Binding-site contacts:
Ligand atom O1 contacts residue I061 of chain 1.X at 1.3 Å.
Ligand atom O6 contacts residue TRP88 of chain 1.J at 3.5 Å.
Ligand atom C6 contacts residue GLN56 of chain 1.J at 3.7 Å.
Ligand atom C2 contacts residue LYS91 of chain 1.J at 3.7 Å.
Ligand atom C3 contacts residue GLU51 of chain 1.J at 4.4 Å.
Ligand atom C5 contacts residue GLN56 of chain 1.J at 4.0 Å.
Ligand atom C4 contacts residue GLU51 of chain 1.J at 3.5 Å.
Ligand atom O6 contacts residue I061 of chain 1.X at 4.2 Å.
Ligand atom O5 contacts residue I061 of chain 1.X at 2.9 Å.
Ligand atom O4 contacts residue GLU51 of chain 1.J at 2.5 Å (salt-bridge).
Ligand atom O3 contacts residue GLU51 of chain 1.J at 3.9 Å.
Ligand atom O2 contacts residue LYS91 of chain 1.J at 4.4 Å.
Ligand atom O1 contacts residue TRP88 of chain 1.J at 4.3 Å.
Ligand atom O2 contacts residue ASN90 of chain 1.J at 2.9 Å (h-bond).
Ligand atom C4 contacts residue LYS91 of chain 1.J at 3.9 Å.
Ligand atom C1 contacts residue I061 of chain 1.X at 2.3 Å.
Ligand atom C4 contacts residue GLN56 of chain 1.J at 4.4 Å.
Ligand atom O4 contacts residue TRP88 of chain 1.J at 4.4 Å.
Ligand atom C6 contacts residue TRP88 of chain 1.J at 3.8 Å (hydrophobic).
Ligand atom C6 contacts residue GLN61 of chain 1.J at 4.1 Å.
Ligand atom O6 contacts residue GLN61 of chain 1.J at 3.1 Å (h-bond).
Ligand atom C1 contacts residue GLN56 of chain 1.J at 4.1 Å.
Ligand atom C2 contacts residue I061 of chain 1.X at 3.5 Å.
Ligand atom O4 contacts residue LYS91 of chain 1.J at 3.0 Å (salt-bridge).
Ligand atom O4 contacts residue GLN56 of chain 1.J at 3.3 Å (h-bond).
Ligand atom O3 contacts residue LYS91 of chain 1.J at 2.7 Å (salt-bridge).
Ligand atom C5 contacts residue TRP88 of chain 1.J at 3.7 Å (hydrophobic).
Ligand atom C3 contacts residue LYS91 of chain 1.J at 3.6 Å.
Ligand atom C4 contacts residue TRP88 of chain 1.J at 3.5 Å (hydrophobic).
Ligand atom O3 contacts residue TRP88 of chain 1.J at 3.8 Å.
Ligand atom O3 contacts residue ASN90 of chain 1.J at 2.8 Å (h-bond).
Ligand atom C6 contacts residue HIS57 of chain 1.J at 3.8 Å.
Ligand atom C3 contacts residue ASN90 of chain 1.J at 3.7 Å.
Ligand atom C3 contacts residue I061 of chain 1.X at 4.3 Å.
Ligand atom C3 contacts residue TRP88 of chain 1.J at 3.7 Å (hydrophobic).
Ligand atom O5 contacts residue GLN56 of chain 1.J at 3.3 Å.
Ligand atom O2 contacts residue I061 of chain 1.X at 3.7 Å.
Ligand atom C5 contacts residue I061 of chain 1.X at 3.5 Å.
Ligand atom C2 contacts residue ASN90 of chain 1.J at 4.1 Å.
Ligand atom O6 contacts residue HIS57 of chain 1.J at 4.1 Å.

Sequence of chain 1.J:
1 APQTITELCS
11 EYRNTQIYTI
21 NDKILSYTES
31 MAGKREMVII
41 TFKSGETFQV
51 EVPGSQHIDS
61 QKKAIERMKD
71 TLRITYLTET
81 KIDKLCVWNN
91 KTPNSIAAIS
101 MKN

This small molecule binds to this protein.
Small molecule (SMILES): OC[C@H]1O[C@H](O)[C@H](O)[C@@H](O)[C@H]1O